This small molecule binds to this protein.
Small molecule (SMILES): CC(=O)N[C@@H]1[C@@H](O)[C@H](O)[C@@H](CO)O[C@H]1O

Binding-site contacts:
Ligand atom C8 contacts residue ASN346 of chain 1.B at 4.2 Å.
Ligand atom C2 contacts residue ASN346 of chain 1.B at 2.3 Å.
Ligand atom O5 contacts residue ASN346 of chain 1.B at 2.3 Å (h-bond).
Ligand atom C3 contacts residue ASN346 of chain 1.B at 3.7 Å.
Ligand atom C5 contacts residue LYS337 of chain 1.B at 4.2 Å.
Ligand atom N2 contacts residue ASN346 of chain 1.B at 2.8 Å (h-bond).
Ligand atom O5 contacts residue LYS337 of chain 1.B at 3.6 Å.
Ligand atom C5 contacts residue ASN346 of chain 1.B at 3.5 Å.
Ligand atom C1 contacts residue ASN346 of chain 1.B at 1.4 Å.
Ligand atom O3 contacts residue ASN346 of chain 1.B at 4.2 Å.
Ligand atom C6 contacts residue LYS337 of chain 1.B at 3.8 Å.
Ligand atom C4 contacts residue ASN346 of chain 1.B at 4.2 Å.
Ligand atom O6 contacts residue GLN328 of chain 1.B at 3.5 Å (h-bond).
Ligand atom O7 contacts residue ASN346 of chain 1.B at 3.3 Å (h-bond).
Ligand atom C6 contacts residue GLN328 of chain 1.B at 3.4 Å.
Ligand atom C8 contacts residue VAL368 of chain 1.B at 3.4 Å (hydrophobic).
Ligand atom C7 contacts residue ASN346 of chain 1.B at 3.2 Å.
Ligand atom O6 contacts residue ASN335 of chain 1.B at 3.2 Å (h-bond).
Ligand atom C8 contacts residue SER366 of chain 1.B at 4.4 Å.

Sequence of chain 1.B:
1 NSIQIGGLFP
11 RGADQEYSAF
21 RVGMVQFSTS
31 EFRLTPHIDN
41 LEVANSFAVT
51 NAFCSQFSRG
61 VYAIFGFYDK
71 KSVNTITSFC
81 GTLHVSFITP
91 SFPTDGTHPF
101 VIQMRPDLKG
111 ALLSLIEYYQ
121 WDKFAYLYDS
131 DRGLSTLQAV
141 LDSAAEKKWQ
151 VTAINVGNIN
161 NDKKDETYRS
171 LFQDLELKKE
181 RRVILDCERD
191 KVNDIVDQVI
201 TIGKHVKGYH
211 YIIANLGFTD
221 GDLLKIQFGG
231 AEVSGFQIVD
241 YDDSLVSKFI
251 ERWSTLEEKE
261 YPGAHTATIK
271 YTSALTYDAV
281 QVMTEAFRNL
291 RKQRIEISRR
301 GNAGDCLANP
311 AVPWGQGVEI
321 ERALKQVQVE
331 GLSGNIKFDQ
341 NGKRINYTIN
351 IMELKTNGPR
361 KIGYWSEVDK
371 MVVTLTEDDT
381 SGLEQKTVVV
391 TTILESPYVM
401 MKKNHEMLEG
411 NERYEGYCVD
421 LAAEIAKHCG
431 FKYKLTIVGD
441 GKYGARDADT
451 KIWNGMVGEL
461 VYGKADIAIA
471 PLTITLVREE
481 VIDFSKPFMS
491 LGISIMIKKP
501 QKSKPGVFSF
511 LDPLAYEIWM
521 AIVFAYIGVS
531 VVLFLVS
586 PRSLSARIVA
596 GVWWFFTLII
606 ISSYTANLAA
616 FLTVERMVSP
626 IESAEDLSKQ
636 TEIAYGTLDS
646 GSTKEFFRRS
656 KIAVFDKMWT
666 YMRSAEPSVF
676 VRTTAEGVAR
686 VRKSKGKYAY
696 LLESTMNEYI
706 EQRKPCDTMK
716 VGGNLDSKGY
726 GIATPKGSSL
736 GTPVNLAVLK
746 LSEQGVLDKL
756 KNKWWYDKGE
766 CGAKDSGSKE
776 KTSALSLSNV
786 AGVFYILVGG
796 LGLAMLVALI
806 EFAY